Binding-site contacts:
Ligand atom CG contacts residue SER138 of chain 1.M at 3.4 Å.
Ligand atom CD1 contacts residue PRO137 of chain 1.M at 4.0 Å (hydrophobic).
Ligand atom C contacts residue SER138 of chain 1.M at 4.0 Å.
Ligand atom O1 contacts residue PRO137 of chain 1.M at 4.0 Å.
Ligand atom C contacts residue LEU139 of chain 1.M at 3.7 Å (hydrophobic).
Ligand atom O1 contacts residue HIS135 of chain 1.M at 3.8 Å.
Ligand atom C4 contacts residue SER110 of chain 1.M at 4.0 Å.
Ligand atom C4 contacts residue ALA111 of chain 1.M at 3.7 Å (hydrophobic).
Ligand atom C3 contacts residue PHE83 of chain 1.M at 3.6 Å (hydrophobic).
Ligand atom C3 contacts residue PRO137 of chain 1.M at 3.9 Å (hydrophobic).
Ligand atom O contacts residue PHE83 of chain 1.M at 3.4 Å (h-bond).
Ligand atom CD2 contacts residue PHE83 of chain 1.M at 3.9 Å (hydrophobic).
Ligand atom O contacts residue LEU139 of chain 1.M at 3.0 Å.
Ligand atom C6 contacts residue SER110 of chain 1.M at 2.8 Å.
Ligand atom CA contacts residue SER138 of chain 1.M at 3.4 Å.
Ligand atom CB contacts residue SER138 of chain 1.M at 3.7 Å.
Ligand atom C5 contacts residue ALA111 of chain 1.M at 2.9 Å (hydrophobic).
Ligand atom O contacts residue GLY82 of chain 1.M at 4.1 Å.
Ligand atom O1 contacts residue SER138 of chain 1.M at 3.3 Å (h-bond).
Ligand atom C3 contacts residue MET164 of chain 1.M at 3.1 Å (hydrophobic).
Ligand atom C2 contacts residue PRO137 of chain 1.M at 3.5 Å (hydrophobic).
Ligand atom C5 contacts residue GLY81 of chain 1.M at 3.8 Å.
Ligand atom CD1 contacts residue ILE157 of chain 1.M at 3.6 Å (hydrophobic).
Ligand atom CD2 contacts residue PRO137 of chain 1.M at 4.1 Å (hydrophobic).
Ligand atom C contacts residue GLY81 of chain 1.M at 4.0 Å.
Ligand atom CB contacts residue GLY81 of chain 1.M at 4.1 Å.
Ligand atom CD1 contacts residue GLN47 of chain 1.M at 3.3 Å.
Ligand atom CD1 contacts residue SER138 of chain 1.M at 3.8 Å.
Ligand atom C1 contacts residue SER110 of chain 1.M at 3.8 Å.
Ligand atom C4 contacts residue MET164 of chain 1.M at 3.3 Å (hydrophobic).
Ligand atom N contacts residue GLY81 of chain 1.M at 3.5 Å (h-bond).
Ligand atom C6 contacts residue GLY81 of chain 1.M at 3.3 Å.
Ligand atom C5 contacts residue SER110 of chain 1.M at 3.2 Å.
Ligand atom C2 contacts residue MET164 of chain 1.M at 4.0 Å (hydrophobic).
Ligand atom CB contacts residue LEU139 of chain 1.M at 4.0 Å (hydrophobic).
Ligand atom C1 contacts residue GLY81 of chain 1.M at 3.7 Å.
Ligand atom C contacts residue SER138 of chain 1.M at 3.5 Å.
Ligand atom CD2 contacts residue MET160 of chain 1.M at 3.8 Å (hydrophobic).
Ligand atom N contacts residue SER138 of chain 1.M at 3.2 Å (h-bond).
Ligand atom C6 contacts residue ALA111 of chain 1.M at 3.8 Å (hydrophobic).

Sequence of chain 1.M:
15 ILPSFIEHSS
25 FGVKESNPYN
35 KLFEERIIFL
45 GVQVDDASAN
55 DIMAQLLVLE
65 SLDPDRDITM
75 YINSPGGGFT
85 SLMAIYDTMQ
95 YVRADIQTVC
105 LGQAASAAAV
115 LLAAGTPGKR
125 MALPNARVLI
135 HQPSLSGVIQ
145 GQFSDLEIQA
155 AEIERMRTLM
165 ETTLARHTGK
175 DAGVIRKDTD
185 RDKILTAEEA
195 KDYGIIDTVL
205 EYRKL

A protein and the small-molecule ligand that binds it are described below.
Small molecule (SMILES): CC(C)C[C@H](NC(=O)[C@H](CC(C)C)NC(=O)c1ccccc1)C(=O)O